Sequence of chain 1.A:
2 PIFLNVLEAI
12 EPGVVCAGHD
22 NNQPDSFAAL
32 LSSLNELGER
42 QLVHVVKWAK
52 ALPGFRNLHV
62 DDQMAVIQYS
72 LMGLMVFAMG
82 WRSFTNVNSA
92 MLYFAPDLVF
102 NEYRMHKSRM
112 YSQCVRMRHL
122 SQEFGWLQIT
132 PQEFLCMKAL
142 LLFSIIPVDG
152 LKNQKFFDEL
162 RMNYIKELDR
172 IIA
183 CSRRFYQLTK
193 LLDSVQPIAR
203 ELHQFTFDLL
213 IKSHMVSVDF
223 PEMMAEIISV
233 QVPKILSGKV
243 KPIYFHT

Binding-site contacts:
Ligand atom N contacts residue GLU228 of chain 1.A at 2.8 Å (salt-bridge).
Ligand atom CB contacts residue GLN69 of chain 1.A at 3.9 Å.
Ligand atom CD2 contacts residue MET65 of chain 1.A at 3.5 Å (hydrophobic).
Ligand atom CA contacts residue GLU228 of chain 1.A at 3.5 Å.
Ligand atom CE2 contacts residue MET65 of chain 1.A at 3.8 Å (hydrophobic).
Ligand atom CB contacts residue GLU228 of chain 1.A at 3.2 Å.
Ligand atom CD1 contacts residue VAL47 of chain 1.A at 4.0 Å (hydrophobic).
Ligand atom CE1 contacts residue LEU43 of chain 1.A at 3.9 Å (hydrophobic).
Ligand atom OH contacts residue PHE56 of chain 1.A at 3.3 Å.
Ligand atom CE2 contacts residue GLN69 of chain 1.A at 3.9 Å.
Ligand atom CE1 contacts residue LYS51 of chain 1.A at 3.7 Å.
Ligand atom CG2 contacts residue VAL61 of chain 1.A at 3.8 Å (hydrophobic).
Ligand atom CD1 contacts residue ILE229 of chain 1.A at 4.0 Å (hydrophobic).
Ligand atom CE1 contacts residue VAL47 of chain 1.A at 4.0 Å (hydrophobic).
Ligand atom OH contacts residue ILE68 of chain 1.A at 4.0 Å.
Ligand atom O contacts residue MET225 of chain 1.A at 4.0 Å.
Ligand atom CH2 contacts residue VAL44 of chain 1.A at 3.8 Å (hydrophobic).
Ligand atom CG contacts residue GLN69 of chain 1.A at 3.7 Å.
Ligand atom CA contacts residue GLU228 of chain 1.A at 4.0 Å.
Ligand atom CZ contacts residue GLN69 of chain 1.A at 4.0 Å.
Ligand atom CZ contacts residue GLN64 of chain 1.A at 3.6 Å.
Ligand atom CE2 contacts residue MET65 of chain 1.A at 3.8 Å (hydrophobic).
Ligand atom CE2 contacts residue GLN64 of chain 1.A at 3.6 Å.
Ligand atom CA contacts residue MET65 of chain 1.A at 3.7 Å (hydrophobic).
Ligand atom CB contacts residue GLU228 of chain 1.A at 3.2 Å.
Ligand atom OH contacts residue GLN64 of chain 1.A at 2.6 Å (h-bond).
Ligand atom O contacts residue LYS51 of chain 1.A at 3.2 Å (salt-bridge).
Ligand atom CE1 contacts residue ILE68 of chain 1.A at 3.6 Å (hydrophobic).
Ligand atom CH2 contacts residue VAL47 of chain 1.A at 3.8 Å (hydrophobic).
Ligand atom CB contacts residue MET65 of chain 1.A at 3.9 Å (hydrophobic).
Ligand atom CZ3 contacts residue VAL47 of chain 1.A at 3.7 Å (hydrophobic).
Ligand atom C contacts residue GLU228 of chain 1.A at 3.8 Å.
Ligand atom N contacts residue GLU228 of chain 1.A at 4.0 Å.
Ligand atom CZ contacts residue LYS51 of chain 1.A at 3.7 Å.
Ligand atom CG contacts residue MET65 of chain 1.A at 3.7 Å (hydrophobic).
Ligand atom CD2 contacts residue GLN69 of chain 1.A at 3.6 Å.
Ligand atom CE2 contacts residue LYS51 of chain 1.A at 4.0 Å.
Ligand atom CE3 contacts residue MET225 of chain 1.A at 3.9 Å (hydrophobic).
Ligand atom CZ2 contacts residue VAL44 of chain 1.A at 3.9 Å (hydrophobic).
Ligand atom OH contacts residue LYS51 of chain 1.A at 3.6 Å.

This small molecule binds to this protein.
Small molecule (SMILES): C[C@H](NC(=O)[C@H](Cc1ccccc1)NC(=O)[C@@H](N)CO)C(=O)N[C@@H](CC(=O)O)C(=O)N[C@@H](CC1=CN=C2CC=CC=C12)C(=O)N[C@@H](Cc1ccc(O)cc1)C(=O)N[C@H](C(=O)N[C@H](C=O)CO)[C@@H](C)O